Sequence of chain 1.A:
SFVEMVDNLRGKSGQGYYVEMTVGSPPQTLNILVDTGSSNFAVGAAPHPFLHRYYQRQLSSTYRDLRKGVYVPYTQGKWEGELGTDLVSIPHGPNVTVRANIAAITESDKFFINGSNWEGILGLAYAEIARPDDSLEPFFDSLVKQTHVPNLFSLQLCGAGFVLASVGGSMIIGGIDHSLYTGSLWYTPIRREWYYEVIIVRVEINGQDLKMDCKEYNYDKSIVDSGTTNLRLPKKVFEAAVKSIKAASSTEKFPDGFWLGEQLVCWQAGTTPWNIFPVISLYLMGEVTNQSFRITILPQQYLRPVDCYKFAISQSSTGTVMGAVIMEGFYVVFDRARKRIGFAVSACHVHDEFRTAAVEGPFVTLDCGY

Binding-site contacts:
Ligand atom C19 contacts residue GLN28 of chain 1.A at 3.7 Å.
Ligand atom C19 contacts residue GLY29 of chain 1.A at 3.5 Å.
Ligand atom N2 contacts residue ASP48 of chain 1.A at 2.6 Å (salt-bridge).
Ligand atom C13 contacts residue TRP131 of chain 1.A at 3.8 Å (hydrophobic).
Ligand atom C6 contacts residue SER51 of chain 1.A at 3.6 Å.
Ligand atom N4 contacts residue TRP92 of chain 1.A at 3.1 Å (h-bond).
Ligand atom C19 contacts residue GLY27 of chain 1.A at 3.5 Å.
Ligand atom C12 contacts residue PHE124 of chain 1.A at 3.7 Å (hydrophobic).
Ligand atom C4 contacts residue ASP48 of chain 1.A at 3.4 Å.
Ligand atom N5 contacts residue GLY29 of chain 1.A at 3.7 Å.
Ligand atom C15 contacts residue GLY246 of chain 1.A at 3.6 Å.
Ligand atom C1 contacts residue GLY246 of chain 1.A at 3.8 Å.
Ligand atom N3 contacts residue GLY50 of chain 1.A at 3.7 Å.
Ligand atom C12 contacts residue ILE134 of chain 1.A at 3.6 Å (hydrophobic).
Ligand atom C3 contacts residue ASP48 of chain 1.A at 3.9 Å.
Ligand atom C18 contacts residue ILE126 of chain 1.A at 3.7 Å (hydrophobic).
Ligand atom C4 contacts residue GLY246 of chain 1.A at 3.4 Å.
Ligand atom C1 contacts residue ASP244 of chain 1.A at 3.6 Å.
Ligand atom C10 contacts residue ILE134 of chain 1.A at 3.9 Å (hydrophobic).
Ligand atom C16 contacts residue GLY246 of chain 1.A at 3.9 Å.
Ligand atom C6 contacts residue ILE134 of chain 1.A at 3.8 Å (hydrophobic).
Ligand atom O1 contacts residue GLN89 of chain 1.A at 3.8 Å.
Ligand atom N5 contacts residue GLY246 of chain 1.A at 3.7 Å.
Ligand atom C18 contacts residue GLY27 of chain 1.A at 3.5 Å.
Ligand atom C4 contacts residue ASP244 of chain 1.A at 3.9 Å.
Ligand atom C7 contacts residue TRP92 of chain 1.A at 3.9 Å (hydrophobic).
Ligand atom C11 contacts residue ILE134 of chain 1.A at 3.4 Å (hydrophobic).
Ligand atom N3 contacts residue ASP244 of chain 1.A at 2.9 Å (salt-bridge).
Ligand atom C8 contacts residue TRP92 of chain 1.A at 3.9 Å (hydrophobic).
Ligand atom N3 contacts residue ASP48 of chain 1.A at 2.7 Å (salt-bridge).
Ligand atom C6 contacts residue ASP48 of chain 1.A at 3.5 Å.
Ligand atom C20 contacts residue GLY246 of chain 1.A at 3.2 Å.
Ligand atom N3 contacts residue GLY246 of chain 1.A at 3.5 Å (h-bond).
Ligand atom C1 contacts residue THR247 of chain 1.A at 3.5 Å.
Ligand atom C7 contacts residue SER51 of chain 1.A at 3.8 Å.
Ligand atom C20 contacts residue LEU46 of chain 1.A at 3.9 Å (hydrophobic).
Ligand atom C17 contacts residue ILE126 of chain 1.A at 3.6 Å (hydrophobic).
Ligand atom C11 contacts residue PHE124 of chain 1.A at 3.8 Å (hydrophobic).
Ligand atom N1 contacts residue GLY246 of chain 1.A at 3.6 Å.
Ligand atom C19 contacts residue THR248 of chain 1.A at 3.6 Å.

The protein below binds the small molecule below.
Small molecule (SMILES): CN1C(=O)[C@@](c2ccncc2)(c2cccc(-c3cccnc3)c2)N=C1N